A small-molecule ligand and the protein it binds are described below.
Small molecule (SMILES): CN(Cc1cnc2nc(N)nc(N)c2n1)c1ccc(C(=O)N[C@@H](CCC(=O)O)C(=O)O)cc1

Sequence of chain 1.A:
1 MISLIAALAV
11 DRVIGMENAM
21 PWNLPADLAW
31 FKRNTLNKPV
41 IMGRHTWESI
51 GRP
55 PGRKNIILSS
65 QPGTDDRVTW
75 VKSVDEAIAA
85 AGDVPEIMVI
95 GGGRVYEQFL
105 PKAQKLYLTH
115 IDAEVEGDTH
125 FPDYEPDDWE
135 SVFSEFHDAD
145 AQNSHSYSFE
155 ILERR

Binding-site contacts:
Ligand atom O2 contacts residue XCN54 of chain 1.A at 3.4 Å (h-bond).
Ligand atom NA4 contacts residue ILE5 of chain 1.A at 2.8 Å (h-bond).
Ligand atom C2 contacts residue PHE31 of chain 1.A at 3.8 Å (hydrophobic).
Ligand atom NA2 contacts residue ALA7 of chain 1.A at 3.7 Å.
Ligand atom CT contacts residue XCN54 of chain 1.A at 3.2 Å.
Ligand atom O1 contacts residue ARG57 of chain 1.A at 3.1 Å (salt-bridge).
Ligand atom C7 contacts residue MET20 of chain 1.A at 3.6 Å (hydrophobic).
Ligand atom NA2 contacts residue THR113 of chain 1.A at 3.7 Å.
Ligand atom C4 contacts residue NAP1 of chain 1.C at 3.2 Å.
Ligand atom N3 contacts residue PHE31 of chain 1.A at 3.6 Å.
Ligand atom NA4 contacts residue ILE94 of chain 1.A at 3.1 Å (h-bond).
Ligand atom NA2 contacts residue ALA6 of chain 1.A at 3.7 Å.
Ligand atom C11 contacts residue XCN54 of chain 1.A at 3.7 Å.
Ligand atom N5 contacts residue NAP1 of chain 1.C at 3.4 Å.
Ligand atom NA4 contacts residue PHE31 of chain 1.A at 3.8 Å.
Ligand atom N1 contacts residue ASP27 of chain 1.A at 2.8 Å (salt-bridge).
Ligand atom NA2 contacts residue ASP27 of chain 1.A at 2.9 Å (salt-bridge).
Ligand atom N3 contacts residue ALA6 of chain 1.A at 3.3 Å.
Ligand atom N3 contacts residue ALA7 of chain 1.A at 3.7 Å.
Ligand atom NA4 contacts residue TYR100 of chain 1.A at 3.3 Å (h-bond).
Ligand atom C4A contacts residue PHE31 of chain 1.A at 3.6 Å (hydrophobic).
Ligand atom N8 contacts residue ASP27 of chain 1.A at 3.7 Å.
Ligand atom C8A contacts residue PHE31 of chain 1.A at 3.8 Å (hydrophobic).
Ligand atom C4 contacts residue ILE5 of chain 1.A at 3.6 Å (hydrophobic).
Ligand atom C2 contacts residue ASP27 of chain 1.A at 3.6 Å.
Ligand atom C4 contacts residue PHE31 of chain 1.A at 3.5 Å (hydrophobic).
Ligand atom O2 contacts residue ARG57 of chain 1.A at 3.5 Å (salt-bridge).
Ligand atom C16 contacts residue XCN54 of chain 1.A at 3.2 Å.
Ligand atom NA4 contacts residue NAP1 of chain 1.C at 3.4 Å (h-bond).
Ligand atom C8A contacts residue ASP27 of chain 1.A at 3.7 Å.
Ligand atom N3 contacts residue NAP1 of chain 1.C at 3.6 Å (h-bond).
Ligand atom O1 contacts residue XCN54 of chain 1.A at 3.3 Å (h-bond).
Ligand atom N3 contacts residue ILE5 of chain 1.A at 3.5 Å (h-bond).
Ligand atom O contacts residue XCN54 of chain 1.A at 3.4 Å (h-bond).
Ligand atom C2 contacts residue ALA7 of chain 1.A at 3.7 Å (hydrophobic).
Ligand atom N contacts residue XCN54 of chain 1.A at 3.6 Å (h-bond).
Ligand atom C4A contacts residue NAP1 of chain 1.C at 3.4 Å.
Ligand atom CM contacts residue ILE50 of chain 1.A at 3.6 Å (hydrophobic).
Ligand atom CM contacts residue SER49 of chain 1.A at 3.7 Å.
Ligand atom C contacts residue XCN54 of chain 1.A at 3.3 Å.